Sequence of chain 19.C:
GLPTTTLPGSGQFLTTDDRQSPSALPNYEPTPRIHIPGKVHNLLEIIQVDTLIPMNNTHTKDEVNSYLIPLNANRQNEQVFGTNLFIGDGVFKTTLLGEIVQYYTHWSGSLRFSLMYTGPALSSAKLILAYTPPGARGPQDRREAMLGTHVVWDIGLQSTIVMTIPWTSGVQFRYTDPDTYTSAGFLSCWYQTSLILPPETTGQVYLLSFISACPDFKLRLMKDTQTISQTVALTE

This protein binds this small molecule.
Small molecule (SMILES): Cc1cc(CCCCCOc2ccc(C3=NCCO3)cc2)on1

Binding-site contacts:
Ligand atom C4B contacts residue PHE186 of chain 19.A at 3.6 Å (hydrophobic).
Ligand atom C3B contacts residue VAL188 of chain 19.A at 3.8 Å (hydrophobic).
Ligand atom C6B contacts residue ILE104 of chain 19.A at 3.6 Å (hydrophobic).
Ligand atom C5 contacts residue LEU106 of chain 19.A at 3.8 Å (hydrophobic).
Ligand atom C2C contacts residue MET221 of chain 19.A at 3.8 Å (hydrophobic).
Ligand atom C1B contacts residue ILE104 of chain 19.A at 4.0 Å (hydrophobic).
Ligand atom C5A contacts residue ALA150 of chain 19.A at 3.6 Å (hydrophobic).
Ligand atom C2A contacts residue PHE186 of chain 19.A at 3.3 Å (hydrophobic).
Ligand atom C1B contacts residue VAL188 of chain 19.A at 3.8 Å (hydrophobic).
Ligand atom N3A contacts residue TYR152 of chain 19.A at 3.5 Å.
Ligand atom C4 contacts residue LEU106 of chain 19.A at 3.9 Å (hydrophobic).
Ligand atom N3A contacts residue PHE186 of chain 19.A at 4.0 Å.
Ligand atom C2C contacts residue TYR197 of chain 19.A at 3.7 Å (hydrophobic).
Ligand atom N3A contacts residue PRO174 of chain 19.A at 3.7 Å.
Ligand atom O1 contacts residue LEU106 of chain 19.A at 3.8 Å.
Ligand atom O1 contacts residue MET221 of chain 19.A at 3.8 Å.
Ligand atom C1C contacts residue TYR128 of chain 19.A at 3.7 Å (hydrophobic).
Ligand atom O1B contacts residue ILE104 of chain 19.A at 3.9 Å.
Ligand atom C4C contacts residue VAL191 of chain 19.A at 3.0 Å (hydrophobic).
Ligand atom C4 contacts residue TYR197 of chain 19.A at 3.8 Å (hydrophobic).
Ligand atom N2 contacts residue LEU106 of chain 19.A at 3.8 Å.
Ligand atom C5C contacts residue VAL191 of chain 19.A at 3.8 Å (hydrophobic).
Ligand atom C2A contacts residue TYR152 of chain 19.A at 3.6 Å (hydrophobic).
Ligand atom C2B contacts residue VAL188 of chain 19.A at 3.5 Å (hydrophobic).
Ligand atom C4B contacts residue TYR152 of chain 19.A at 3.8 Å (hydrophobic).
Ligand atom O1A contacts residue PHE186 of chain 19.A at 3.0 Å.
Ligand atom C5B contacts residue PHE186 of chain 19.A at 3.9 Å (hydrophobic).
Ligand atom C4A contacts residue PRO174 of chain 19.A at 3.1 Å (hydrophobic).
Ligand atom C5A contacts residue PHE186 of chain 19.A at 3.5 Å (hydrophobic).
Ligand atom C6B contacts residue TYR128 of chain 19.A at 3.3 Å (hydrophobic).
Ligand atom C5B contacts residue TYR128 of chain 19.A at 4.0 Å (hydrophobic).
Ligand atom C5B contacts residue MET224 of chain 19.A at 3.9 Å (hydrophobic).
Ligand atom C3B contacts residue TYR152 of chain 19.A at 3.7 Å (hydrophobic).
Ligand atom C3C contacts residue TYR128 of chain 19.A at 3.4 Å (hydrophobic).
Ligand atom C1B contacts residue TYR128 of chain 19.A at 3.6 Å (hydrophobic).
Ligand atom O1B contacts residue TYR128 of chain 19.A at 3.4 Å (h-bond).
Ligand atom N3A contacts residue ALA24 of chain 19.C at 3.8 Å.
Ligand atom C1C contacts residue LEU106 of chain 19.A at 3.8 Å (hydrophobic).
Ligand atom C4C contacts residue VAL188 of chain 19.A at 3.7 Å (hydrophobic).
Ligand atom C5A contacts residue VAL176 of chain 19.A at 3.6 Å (hydrophobic).

Sequence of chain 19.A:
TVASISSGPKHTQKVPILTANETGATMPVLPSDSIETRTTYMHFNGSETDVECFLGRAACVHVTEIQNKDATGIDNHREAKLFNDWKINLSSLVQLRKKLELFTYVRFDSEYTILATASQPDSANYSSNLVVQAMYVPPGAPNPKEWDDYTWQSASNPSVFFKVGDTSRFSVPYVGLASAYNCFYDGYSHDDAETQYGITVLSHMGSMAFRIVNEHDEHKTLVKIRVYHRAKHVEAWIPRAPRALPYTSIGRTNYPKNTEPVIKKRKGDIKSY